The protein below binds the small molecule below.
Small molecule (SMILES): CC(=O)N[C@H]1[C@H]([C@H](O)[C@H](O)CO)O[C@@](OC[C@H]2OC[C@H](O)[C@@H](O)[C@H]2O)(C(=O)O)C[C@@H]1O

Binding-site contacts:
Ligand atom C8 contacts residue GLU227 of chain 1.A at 4.0 Å.
Ligand atom C10 contacts residue VAL172 of chain 1.A at 3.7 Å (hydrophobic).
Ligand atom C11 contacts residue VAL172 of chain 1.A at 3.4 Å (hydrophobic).
Ligand atom O3 contacts residue LYS259 of chain 1.A at 2.5 Å (salt-bridge).
Ligand atom O1B contacts residue SER174 of chain 1.A at 3.3 Å (h-bond).
Ligand atom N5 contacts residue VAL172 of chain 1.A at 3.2 Å (h-bond).
Ligand atom C11 contacts residue TRP190 of chain 1.A at 3.8 Å (hydrophobic).
Ligand atom O8 contacts residue TYR132 of chain 1.A at 3.8 Å.
Ligand atom C8 contacts residue GLN263 of chain 1.A at 3.8 Å.
Ligand atom O1A contacts residue SER174 of chain 1.A at 2.7 Å (h-bond).
Ligand atom C11 contacts residue SER170 of chain 1.A at 3.2 Å.
Ligand atom C11 contacts residue GLY171 of chain 1.A at 3.6 Å.
Ligand atom C9 contacts residue TYR132 of chain 1.A at 3.7 Å (hydrophobic).
Ligand atom O7 contacts residue LYS230 of chain 1.A at 3.3 Å (salt-bridge).
Ligand atom C1 contacts residue SER173 of chain 1.A at 3.6 Å.
Ligand atom C10 contacts residue TRP190 of chain 1.A at 4.1 Å (hydrophobic).
Ligand atom O9 contacts residue GLN263 of chain 1.A at 3.9 Å.
Ligand atom C9 contacts residue GLU227 of chain 1.A at 3.2 Å.
Ligand atom C3 contacts residue LYS259 of chain 1.A at 3.7 Å.
Ligand atom O6 contacts residue GLN263 of chain 1.A at 4.1 Å.
Ligand atom C9 contacts residue HIS220 of chain 1.A at 4.0 Å.
Ligand atom C6 contacts residue GLN263 of chain 1.A at 3.8 Å.
Ligand atom C9 contacts residue TRP190 of chain 1.A at 3.6 Å (hydrophobic).
Ligand atom O1A contacts residue SER182 of chain 1.A at 4.1 Å.
Ligand atom O9 contacts residue SER265 of chain 1.A at 3.1 Å (h-bond).
Ligand atom O4 contacts residue GLY262 of chain 1.A at 4.0 Å.
Ligand atom O10 contacts residue LEU231 of chain 1.A at 3.1 Å.
Ligand atom O8 contacts residue GLN263 of chain 1.A at 2.8 Å (h-bond).
Ligand atom C1 contacts residue GLN263 of chain 1.A at 3.6 Å.
Ligand atom O8 contacts residue SER173 of chain 1.A at 3.9 Å.
Ligand atom C10 contacts residue LEU231 of chain 1.A at 4.2 Å (hydrophobic).
Ligand atom C5 contacts residue VAL172 of chain 1.A at 4.1 Å (hydrophobic).
Ligand atom O9 contacts residue HIS220 of chain 1.A at 3.7 Å.
Ligand atom O1B contacts residue SER173 of chain 1.A at 2.7 Å (h-bond).
Ligand atom O9 contacts residue GLU227 of chain 1.A at 2.4 Å (salt-bridge).
Ligand atom O1B contacts residue GLN263 of chain 1.A at 2.4 Å (h-bond).
Ligand atom C1 contacts residue SER174 of chain 1.A at 3.3 Å.
Ligand atom O10 contacts residue TRP190 of chain 1.A at 4.2 Å.
Ligand atom O9 contacts residue TYR132 of chain 1.A at 3.0 Å (h-bond).
Ligand atom O1A contacts residue SER173 of chain 1.A at 3.5 Å.

Sequence of chain 1.A:
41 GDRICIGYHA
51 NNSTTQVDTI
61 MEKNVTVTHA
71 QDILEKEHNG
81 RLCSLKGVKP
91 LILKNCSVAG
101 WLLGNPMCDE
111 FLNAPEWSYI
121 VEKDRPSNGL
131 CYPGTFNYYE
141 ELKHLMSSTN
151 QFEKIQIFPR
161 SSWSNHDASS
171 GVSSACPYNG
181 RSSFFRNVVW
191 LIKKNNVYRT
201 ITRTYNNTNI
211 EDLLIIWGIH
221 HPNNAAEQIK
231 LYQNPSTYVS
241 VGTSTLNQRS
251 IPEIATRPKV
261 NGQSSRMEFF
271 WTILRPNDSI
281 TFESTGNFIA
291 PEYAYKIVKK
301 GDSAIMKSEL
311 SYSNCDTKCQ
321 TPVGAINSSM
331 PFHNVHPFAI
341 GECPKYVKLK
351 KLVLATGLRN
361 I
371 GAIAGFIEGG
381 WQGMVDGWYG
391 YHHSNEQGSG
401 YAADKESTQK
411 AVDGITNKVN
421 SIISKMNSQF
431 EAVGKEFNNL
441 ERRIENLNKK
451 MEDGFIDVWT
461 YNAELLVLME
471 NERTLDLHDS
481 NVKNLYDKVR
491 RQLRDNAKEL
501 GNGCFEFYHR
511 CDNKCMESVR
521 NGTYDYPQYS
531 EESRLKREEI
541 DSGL